Sequence of chain 1.D:
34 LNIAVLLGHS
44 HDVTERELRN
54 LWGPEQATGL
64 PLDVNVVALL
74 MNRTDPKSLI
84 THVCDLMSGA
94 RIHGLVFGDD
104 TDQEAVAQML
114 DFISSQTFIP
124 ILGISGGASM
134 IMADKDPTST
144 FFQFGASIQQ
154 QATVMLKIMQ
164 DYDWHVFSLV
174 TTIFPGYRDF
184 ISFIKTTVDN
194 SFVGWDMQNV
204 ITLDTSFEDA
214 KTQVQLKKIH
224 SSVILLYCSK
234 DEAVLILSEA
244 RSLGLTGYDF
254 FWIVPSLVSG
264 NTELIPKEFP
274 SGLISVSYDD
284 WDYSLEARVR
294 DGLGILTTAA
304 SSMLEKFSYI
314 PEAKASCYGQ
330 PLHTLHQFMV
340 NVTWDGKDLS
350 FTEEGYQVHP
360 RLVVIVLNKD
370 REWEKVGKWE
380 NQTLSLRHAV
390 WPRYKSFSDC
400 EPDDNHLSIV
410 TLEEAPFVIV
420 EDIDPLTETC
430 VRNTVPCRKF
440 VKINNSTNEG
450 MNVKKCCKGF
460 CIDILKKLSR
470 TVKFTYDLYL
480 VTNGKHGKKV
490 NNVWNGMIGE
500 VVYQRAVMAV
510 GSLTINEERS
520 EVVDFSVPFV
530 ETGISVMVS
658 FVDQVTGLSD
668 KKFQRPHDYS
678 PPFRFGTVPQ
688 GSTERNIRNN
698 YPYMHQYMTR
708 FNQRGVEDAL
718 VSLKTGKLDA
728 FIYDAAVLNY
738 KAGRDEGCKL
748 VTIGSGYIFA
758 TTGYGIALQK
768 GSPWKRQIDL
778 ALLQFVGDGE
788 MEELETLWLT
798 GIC

This protein binds this small molecule.
Small molecule (SMILES): CC(=O)N[C@@H]1[C@@H](O)[C@H](O)[C@@H](CO)O[C@H]1O

Binding-site contacts:
Ligand atom C4 contacts residue ASN380 of chain 1.D at 4.2 Å.
Ligand atom C2 contacts residue ASN380 of chain 1.D at 2.5 Å.
Ligand atom C8 contacts residue TRP378 of chain 1.D at 4.3 Å (hydrophobic).
Ligand atom C8 contacts residue ASN380 of chain 1.D at 3.7 Å.
Ligand atom C3 contacts residue ASN380 of chain 1.D at 3.8 Å.
Ligand atom C7 contacts residue GLU379 of chain 1.D at 4.0 Å.
Ligand atom N2 contacts residue ASN380 of chain 1.D at 3.0 Å (h-bond).
Ligand atom O7 contacts residue ASN380 of chain 1.D at 4.2 Å.
Ligand atom C8 contacts residue GLU379 of chain 1.D at 3.8 Å.
Ligand atom C1 contacts residue ASN380 of chain 1.D at 1.4 Å.
Ligand atom O7 contacts residue GLU379 of chain 1.D at 3.3 Å.
Ligand atom C5 contacts residue ASN380 of chain 1.D at 3.7 Å.
Ligand atom O5 contacts residue ASN380 of chain 1.D at 2.4 Å (h-bond).
Ligand atom C7 contacts residue ASN380 of chain 1.D at 3.7 Å.